A small-molecule ligand and the protein it binds are described below.
Small molecule (SMILES): CC(=O)Nc1ccncc1C

Binding-site contacts:
Ligand atom C07 contacts residue PHE236 of chain 1.A at 4.3 Å (hydrophobic).
Ligand atom C11 contacts residue PHE239 of chain 1.A at 4.0 Å (hydrophobic).
Ligand atom N08 contacts residue PHE239 of chain 1.A at 4.0 Å.
Ligand atom C09 contacts residue PHE239 of chain 1.A at 3.4 Å (hydrophobic).
Ligand atom C10 contacts residue ARG230 of chain 1.A at 3.7 Å.
Ligand atom C09 contacts residue ARG230 of chain 1.A at 4.2 Å.
Ligand atom C02 contacts residue ARG231 of chain 1.A at 4.3 Å.
Ligand atom O03 contacts residue ARG230 of chain 1.A at 3.6 Å (salt-bridge).
Ligand atom C09 contacts residue HIS238 of chain 1.A at 3.6 Å.
Ligand atom C06 contacts residue ARG230 of chain 1.A at 3.4 Å.
Ligand atom N04 contacts residue ARG230 of chain 1.A at 4.0 Å.
Ligand atom C05 contacts residue ARG230 of chain 1.A at 3.9 Å.
Ligand atom N08 contacts residue LEU237 of chain 1.A at 3.9 Å.
Ligand atom C02 contacts residue ARG230 of chain 1.A at 3.6 Å.
Ligand atom C07 contacts residue LEU237 of chain 1.A at 4.1 Å (hydrophobic).
Ligand atom C11 contacts residue ARG230 of chain 1.A at 3.7 Å.
Ligand atom N08 contacts residue ARG230 of chain 1.A at 4.2 Å.
Ligand atom C01 contacts residue ARG230 of chain 1.A at 4.1 Å.
Ligand atom C01 contacts residue ARG231 of chain 1.A at 3.5 Å.
Ligand atom N08 contacts residue PHE236 of chain 1.A at 3.9 Å.
Ligand atom C07 contacts residue ARG230 of chain 1.A at 3.5 Å.
Ligand atom C10 contacts residue PHE239 of chain 1.A at 3.8 Å (hydrophobic).
Ligand atom C07 contacts residue HIS238 of chain 1.A at 4.0 Å.
Ligand atom N08 contacts residue HIS238 of chain 1.A at 3.0 Å (h-bond).
Ligand atom C11 contacts residue GLU240 of chain 1.A at 3.6 Å.
Ligand atom O03 contacts residue ARG231 of chain 1.A at 3.3 Å.

Sequence of chain 1.A:
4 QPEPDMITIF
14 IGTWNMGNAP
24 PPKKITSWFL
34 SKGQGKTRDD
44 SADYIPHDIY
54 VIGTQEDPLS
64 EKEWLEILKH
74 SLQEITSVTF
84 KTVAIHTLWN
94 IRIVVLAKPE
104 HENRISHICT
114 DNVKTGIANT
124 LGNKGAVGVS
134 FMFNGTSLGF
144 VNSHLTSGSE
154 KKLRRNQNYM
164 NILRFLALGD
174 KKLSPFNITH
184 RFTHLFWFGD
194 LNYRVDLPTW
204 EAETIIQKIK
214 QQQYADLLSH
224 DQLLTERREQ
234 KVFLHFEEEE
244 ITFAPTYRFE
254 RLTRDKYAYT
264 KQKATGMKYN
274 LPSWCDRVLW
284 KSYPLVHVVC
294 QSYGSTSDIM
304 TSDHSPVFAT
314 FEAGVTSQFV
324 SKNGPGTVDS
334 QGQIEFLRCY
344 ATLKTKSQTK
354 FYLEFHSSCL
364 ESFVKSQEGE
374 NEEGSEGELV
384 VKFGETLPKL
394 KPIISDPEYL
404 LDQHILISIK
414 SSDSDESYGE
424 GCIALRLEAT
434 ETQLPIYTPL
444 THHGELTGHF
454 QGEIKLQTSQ